Binding-site contacts:
Ligand atom C5 contacts residue TYR186 of chain 1.C at 4.1 Å (hydrophobic).
Ligand atom C1 contacts residue TYR186 of chain 1.C at 3.6 Å (hydrophobic).
Ligand atom SD contacts residue THR34 of chain 1.D at 4.3 Å.
Ligand atom C4 contacts residue GLN36 of chain 1.D at 3.3 Å.
Ligand atom SD contacts residue GLN36 of chain 1.D at 4.3 Å.
Ligand atom C3 contacts residue TYR186 of chain 1.C at 4.4 Å (hydrophobic).
Ligand atom C2 contacts residue TYR186 of chain 1.C at 3.7 Å (hydrophobic).
Ligand atom SD contacts residue CYS53 of chain 1.D at 2.1 Å (h-bond).
Ligand atom C4 contacts residue SER165 of chain 1.D at 3.1 Å.
Ligand atom C3 contacts residue SER165 of chain 1.D at 4.2 Å.
Ligand atom C3 contacts residue TYR91 of chain 1.C at 4.2 Å (hydrophobic).
Ligand atom N1 contacts residue TYR186 of chain 1.C at 4.4 Å.
Ligand atom C5 contacts residue SER165 of chain 1.D at 3.0 Å.
Ligand atom C1 contacts residue CYS53 of chain 1.D at 3.5 Å (hydrophobic).
Ligand atom C2 contacts residue CYS53 of chain 1.D at 4.4 Å (hydrophobic).
Ligand atom N1 contacts residue SER165 of chain 1.D at 3.7 Å.

Sequence of chain 1.C:
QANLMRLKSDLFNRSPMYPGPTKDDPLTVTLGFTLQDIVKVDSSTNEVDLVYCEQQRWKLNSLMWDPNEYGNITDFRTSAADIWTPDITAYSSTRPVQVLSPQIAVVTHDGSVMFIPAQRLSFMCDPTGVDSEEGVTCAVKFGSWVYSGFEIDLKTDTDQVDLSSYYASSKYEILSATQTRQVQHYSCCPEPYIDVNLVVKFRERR

This protein binds this small molecule.
Small molecule (SMILES): C[N+](C)(C)CCS

Sequence of chain 1.D:
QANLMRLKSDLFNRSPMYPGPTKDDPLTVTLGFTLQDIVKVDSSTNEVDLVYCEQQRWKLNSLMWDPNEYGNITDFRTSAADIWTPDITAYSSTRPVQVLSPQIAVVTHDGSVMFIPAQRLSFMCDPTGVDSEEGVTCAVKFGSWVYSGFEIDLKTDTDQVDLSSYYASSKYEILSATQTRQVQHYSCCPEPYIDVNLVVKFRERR